Binding-site contacts:
Ligand atom C8 contacts residue MET305 of chain 1.A at 4.2 Å (hydrophobic).
Ligand atom O5 contacts residue ASN304 of chain 1.A at 2.4 Å (h-bond).
Ligand atom C4 contacts residue ASN304 of chain 1.A at 4.3 Å.
Ligand atom C2 contacts residue ASN304 of chain 1.A at 2.5 Å.
Ligand atom N2 contacts residue ASN304 of chain 1.A at 2.9 Å (h-bond).
Ligand atom C5 contacts residue ASN304 of chain 1.A at 3.7 Å.
Ligand atom C1 contacts residue ASN304 of chain 1.A at 1.4 Å.
Ligand atom C7 contacts residue ASN304 of chain 1.A at 3.6 Å.
Ligand atom C3 contacts residue ASN304 of chain 1.A at 3.8 Å.
Ligand atom O7 contacts residue ASN304 of chain 1.A at 3.9 Å.

Sequence of chain 1.A:
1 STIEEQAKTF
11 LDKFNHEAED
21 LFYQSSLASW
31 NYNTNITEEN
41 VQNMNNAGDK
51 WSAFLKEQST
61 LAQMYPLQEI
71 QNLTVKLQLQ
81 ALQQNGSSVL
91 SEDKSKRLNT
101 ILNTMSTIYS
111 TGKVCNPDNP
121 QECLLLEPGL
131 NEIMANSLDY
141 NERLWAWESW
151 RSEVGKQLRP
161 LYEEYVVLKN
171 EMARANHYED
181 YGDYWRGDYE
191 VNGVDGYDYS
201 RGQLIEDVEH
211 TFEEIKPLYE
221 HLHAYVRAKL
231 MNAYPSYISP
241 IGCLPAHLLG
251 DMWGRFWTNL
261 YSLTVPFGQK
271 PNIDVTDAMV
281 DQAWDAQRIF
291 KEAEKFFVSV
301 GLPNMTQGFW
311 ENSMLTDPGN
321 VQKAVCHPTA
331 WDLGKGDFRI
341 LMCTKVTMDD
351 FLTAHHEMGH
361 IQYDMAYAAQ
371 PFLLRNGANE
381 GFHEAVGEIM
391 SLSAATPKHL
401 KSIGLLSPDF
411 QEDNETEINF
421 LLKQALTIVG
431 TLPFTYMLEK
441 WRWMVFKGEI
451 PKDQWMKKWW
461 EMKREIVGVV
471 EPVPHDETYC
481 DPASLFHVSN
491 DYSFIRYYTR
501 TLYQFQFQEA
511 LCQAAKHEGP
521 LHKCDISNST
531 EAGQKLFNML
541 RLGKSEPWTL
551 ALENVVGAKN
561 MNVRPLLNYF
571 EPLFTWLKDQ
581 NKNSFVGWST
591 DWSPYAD

The small molecule below binds the protein below.
Small molecule (SMILES): CC(=O)N[C@@H]1[C@@H](O)[C@H](O)[C@@H](CO)O[C@H]1O